Sequence of chain 1.A:
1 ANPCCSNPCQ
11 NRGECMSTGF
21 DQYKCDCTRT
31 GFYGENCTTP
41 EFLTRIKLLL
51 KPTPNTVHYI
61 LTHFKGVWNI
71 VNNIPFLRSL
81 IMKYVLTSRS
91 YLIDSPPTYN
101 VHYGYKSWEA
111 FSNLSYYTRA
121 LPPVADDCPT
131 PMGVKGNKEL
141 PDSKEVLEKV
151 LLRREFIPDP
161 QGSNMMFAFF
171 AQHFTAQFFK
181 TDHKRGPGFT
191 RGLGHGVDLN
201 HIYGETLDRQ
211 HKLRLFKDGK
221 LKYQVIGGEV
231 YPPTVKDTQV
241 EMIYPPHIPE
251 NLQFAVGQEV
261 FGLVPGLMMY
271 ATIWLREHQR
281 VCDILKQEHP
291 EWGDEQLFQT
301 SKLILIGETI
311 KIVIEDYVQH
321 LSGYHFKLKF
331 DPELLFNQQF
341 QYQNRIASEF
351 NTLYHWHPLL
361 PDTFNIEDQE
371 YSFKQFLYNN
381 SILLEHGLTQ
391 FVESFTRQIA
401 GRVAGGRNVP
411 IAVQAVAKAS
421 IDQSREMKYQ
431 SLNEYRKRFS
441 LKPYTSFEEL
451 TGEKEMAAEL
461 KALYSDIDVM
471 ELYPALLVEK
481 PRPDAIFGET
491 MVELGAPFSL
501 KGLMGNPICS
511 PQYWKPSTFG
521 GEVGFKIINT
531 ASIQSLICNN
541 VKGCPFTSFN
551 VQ

Binding-site contacts:
Ligand atom C6 contacts residue PRO8 of chain 1.A at 4.0 Å (hydrophobic).
Ligand atom C5 contacts residue TYR23 of chain 1.A at 3.2 Å (hydrophobic).
Ligand atom O7 contacts residue ASN36 of chain 1.A at 3.5 Å (h-bond).
Ligand atom C1 contacts residue GLU35 of chain 1.A at 3.8 Å.
Ligand atom C4 contacts residue ASN36 of chain 1.A at 4.3 Å.
Ligand atom C5 contacts residue GLU35 of chain 1.A at 4.3 Å.
Ligand atom C1 contacts residue TYR23 of chain 1.A at 3.5 Å (hydrophobic).
Ligand atom N2 contacts residue ASN36 of chain 1.A at 3.0 Å (h-bond).
Ligand atom C8 contacts residue GLU35 of chain 1.A at 3.6 Å.
Ligand atom C3 contacts residue ASN36 of chain 1.A at 3.9 Å.
Ligand atom C5 contacts residue ASN36 of chain 1.A at 3.6 Å.
Ligand atom O5 contacts residue PRO8 of chain 1.A at 4.5 Å.
Ligand atom O5 contacts residue ASN36 of chain 1.A at 2.4 Å (h-bond).
Ligand atom C2 contacts residue GLU35 of chain 1.A at 3.9 Å.
Ligand atom N2 contacts residue GLU35 of chain 1.A at 3.0 Å (salt-bridge).
Ligand atom C2 contacts residue ASN36 of chain 1.A at 2.5 Å.
Ligand atom C7 contacts residue GLU35 of chain 1.A at 3.7 Å.
Ligand atom C3 contacts residue GLU35 of chain 1.A at 4.2 Å.
Ligand atom C1 contacts residue ASN36 of chain 1.A at 1.5 Å.
Ligand atom C8 contacts residue SER6 of chain 1.A at 3.9 Å.
Ligand atom C6 contacts residue TYR23 of chain 1.A at 3.5 Å (hydrophobic).
Ligand atom O5 contacts residue TYR23 of chain 1.A at 3.2 Å (h-bond).
Ligand atom O6 contacts residue PRO8 of chain 1.A at 4.3 Å.
Ligand atom C7 contacts residue ASN36 of chain 1.A at 3.4 Å.

A protein and the small-molecule ligand that binds it are described below.
Small molecule (SMILES): CC(=O)N[C@H]1[C@H](O[C@H]2[C@H](O)[C@@H](NC(C)=O)CO[C@@H]2CO)O[C@H](CO)[C@@H](O)[C@@H]1O